Binding-site contacts:
Ligand atom C7 contacts residue TYR72 of chain 42.C at 4.3 Å (hydrophobic).
Ligand atom O8 contacts residue ARG77 of chain 42.C at 3.5 Å (salt-bridge).
Ligand atom O1B contacts residue ARG77 of chain 42.C at 3.1 Å (salt-bridge).
Ligand atom O1A contacts residue ARG77 of chain 42.C at 2.9 Å (salt-bridge).
Ligand atom O4 contacts residue ILE79 of chain 42.C at 3.9 Å.
Ligand atom C6 contacts residue TYR72 of chain 42.C at 3.7 Å (hydrophobic).
Ligand atom C6 contacts residue ASN93 of chain 42.C at 3.9 Å.
Ligand atom C4 contacts residue TYR72 of chain 42.C at 3.5 Å (hydrophobic).
Ligand atom O4 contacts residue HIS298 of chain 42.C at 3.1 Å (h-bond).
Ligand atom C4 contacts residue GLY78 of chain 42.C at 3.5 Å.
Ligand atom N5 contacts residue TYR72 of chain 42.C at 2.9 Å (h-bond).
Ligand atom O4 contacts residue GLY78 of chain 42.C at 3.4 Å.
Ligand atom O10 contacts residue ASN293 of chain 42.C at 4.5 Å.
Ligand atom C3 contacts residue GLY78 of chain 42.C at 4.1 Å.
Ligand atom O4 contacts residue ASN80 of chain 42.C at 4.4 Å.
Ligand atom C11 contacts residue ASP85 of chain 42.D at 4.0 Å.
Ligand atom O1B contacts residue TYR72 of chain 42.C at 4.2 Å.
Ligand atom O6 contacts residue ASN93 of chain 42.C at 4.3 Å.
Ligand atom O3 contacts residue GLY78 of chain 42.C at 3.5 Å.
Ligand atom C1 contacts residue TYR72 of chain 42.C at 4.3 Å (hydrophobic).
Ligand atom C11 contacts residue TYR72 of chain 42.C at 4.2 Å (hydrophobic).
Ligand atom C2 contacts residue GLY78 of chain 42.C at 4.0 Å.
Ligand atom O8 contacts residue TYR72 of chain 42.C at 4.0 Å.
Ligand atom C4 contacts residue HIS298 of chain 42.C at 3.9 Å.
Ligand atom C8 contacts residue ARG77 of chain 42.C at 4.4 Å.
Ligand atom C10 contacts residue TYR72 of chain 42.C at 4.0 Å (hydrophobic).
Ligand atom C1 contacts residue GLY78 of chain 42.C at 4.0 Å.
Ligand atom O1A contacts residue GLY78 of chain 42.C at 3.1 Å (h-bond).
Ligand atom O1A contacts residue TYR72 of chain 42.C at 4.0 Å.
Ligand atom C3 contacts residue HIS298 of chain 42.C at 4.0 Å.
Ligand atom O4 contacts residue TYR72 of chain 42.C at 4.0 Å.
Ligand atom C3 contacts residue GLY78 of chain 42.C at 3.8 Å.
Ligand atom O4 contacts residue THR291 of chain 42.C at 3.9 Å.
Ligand atom O1B contacts residue SER89 of chain 42.C at 4.4 Å.
Ligand atom C1 contacts residue ARG77 of chain 42.C at 3.4 Å.
Ligand atom C3 contacts residue ARG77 of chain 42.C at 4.3 Å.
Ligand atom C5 contacts residue TYR72 of chain 42.C at 3.5 Å (hydrophobic).

Sequence of chain 42.C:
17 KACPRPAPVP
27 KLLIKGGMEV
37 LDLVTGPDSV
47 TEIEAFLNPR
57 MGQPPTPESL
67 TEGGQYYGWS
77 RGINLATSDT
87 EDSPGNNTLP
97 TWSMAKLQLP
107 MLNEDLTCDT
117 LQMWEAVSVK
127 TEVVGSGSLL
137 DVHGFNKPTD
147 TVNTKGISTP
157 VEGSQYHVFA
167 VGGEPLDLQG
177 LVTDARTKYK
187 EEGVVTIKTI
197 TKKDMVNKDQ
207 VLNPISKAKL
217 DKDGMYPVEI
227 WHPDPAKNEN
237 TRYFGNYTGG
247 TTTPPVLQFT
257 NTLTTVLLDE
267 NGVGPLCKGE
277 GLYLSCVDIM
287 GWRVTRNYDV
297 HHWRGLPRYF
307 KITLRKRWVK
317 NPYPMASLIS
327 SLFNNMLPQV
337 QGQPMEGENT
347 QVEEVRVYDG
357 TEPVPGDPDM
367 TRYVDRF

Sequence of chain 42.D:
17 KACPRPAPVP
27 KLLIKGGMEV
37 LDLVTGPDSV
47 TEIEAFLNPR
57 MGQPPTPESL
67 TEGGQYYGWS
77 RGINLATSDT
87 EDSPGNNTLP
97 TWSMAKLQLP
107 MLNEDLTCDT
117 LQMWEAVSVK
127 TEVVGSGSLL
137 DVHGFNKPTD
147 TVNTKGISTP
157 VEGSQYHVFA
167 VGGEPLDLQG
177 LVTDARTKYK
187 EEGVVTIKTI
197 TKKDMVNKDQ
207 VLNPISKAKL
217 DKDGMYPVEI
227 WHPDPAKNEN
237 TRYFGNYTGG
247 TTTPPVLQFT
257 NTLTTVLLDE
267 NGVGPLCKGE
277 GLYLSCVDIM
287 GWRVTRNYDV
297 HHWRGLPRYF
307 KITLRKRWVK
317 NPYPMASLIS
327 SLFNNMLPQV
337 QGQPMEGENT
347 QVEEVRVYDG

This protein binds this small molecule.
Small molecule (SMILES): CC(=O)N[C@@H]1[C@@H](O[C@@H]2O[C@H](CO)[C@H](O)[C@H](O[C@]3(C(=O)O)C[C@H](O)[C@@H](NC(C)=O)[C@H]([C@H](O)[C@H](O)CO)O3)[C@H]2O)[C@H](O)[C@@H](CO[C@]2(C(=O)O)C[C@H](O)[C@@H](NC(C)=O)[C@H]([C@H](O)[C@H](O)CO)O2)O[C@H]1O